Binding-site contacts:
Ligand atom C6 contacts residue ASN201 of chain 1.A at 3.4 Å.
Ligand atom O5 contacts residue ASN201 of chain 1.A at 2.4 Å (h-bond).
Ligand atom C1 contacts residue ASN201 of chain 1.A at 1.4 Å.
Ligand atom O7 contacts residue ASN201 of chain 1.A at 3.9 Å.
Ligand atom C2 contacts residue ASN201 of chain 1.A at 2.8 Å.
Ligand atom C5 contacts residue SER179 of chain 1.A at 3.7 Å.
Ligand atom C7 contacts residue SER179 of chain 1.A at 4.1 Å.
Ligand atom C4 contacts residue ASN201 of chain 1.A at 4.2 Å.
Ligand atom C7 contacts residue ASN201 of chain 1.A at 3.2 Å.
Ligand atom O7 contacts residue SER179 of chain 1.A at 3.6 Å (h-bond).
Ligand atom C8 contacts residue HIS155 of chain 1.A at 3.4 Å.
Ligand atom O7 contacts residue ARG176 of chain 1.A at 4.2 Å.
Ligand atom C7 contacts residue ARG176 of chain 1.A at 4.4 Å.
Ligand atom C6 contacts residue SER179 of chain 1.A at 4.1 Å.
Ligand atom C5 contacts residue ASN201 of chain 1.A at 3.4 Å.
Ligand atom C6 contacts residue ARG176 of chain 1.A at 4.4 Å.
Ligand atom C8 contacts residue SER179 of chain 1.A at 4.2 Å.
Ligand atom C8 contacts residue ASN201 of chain 1.A at 3.7 Å.
Ligand atom N2 contacts residue ASN201 of chain 1.A at 2.7 Å (h-bond).
Ligand atom O6 contacts residue ASN201 of chain 1.A at 3.9 Å.
Ligand atom O6 contacts residue ARG176 of chain 1.A at 4.1 Å.
Ligand atom C1 contacts residue SER179 of chain 1.A at 4.5 Å.
Ligand atom O6 contacts residue SER179 of chain 1.A at 3.2 Å (h-bond).
Ligand atom C3 contacts residue ASN201 of chain 1.A at 4.0 Å.
Ligand atom O5 contacts residue SER179 of chain 1.A at 3.4 Å.

This protein binds this small molecule.
Small molecule (SMILES): CC(=O)N[C@H]1[C@H](O[C@H]2[C@H](O)[C@@H](NC(C)=O)CO[C@@H]2CO)O[C@H](CO)[C@@H](O)[C@@H]1O

Sequence of chain 1.A:
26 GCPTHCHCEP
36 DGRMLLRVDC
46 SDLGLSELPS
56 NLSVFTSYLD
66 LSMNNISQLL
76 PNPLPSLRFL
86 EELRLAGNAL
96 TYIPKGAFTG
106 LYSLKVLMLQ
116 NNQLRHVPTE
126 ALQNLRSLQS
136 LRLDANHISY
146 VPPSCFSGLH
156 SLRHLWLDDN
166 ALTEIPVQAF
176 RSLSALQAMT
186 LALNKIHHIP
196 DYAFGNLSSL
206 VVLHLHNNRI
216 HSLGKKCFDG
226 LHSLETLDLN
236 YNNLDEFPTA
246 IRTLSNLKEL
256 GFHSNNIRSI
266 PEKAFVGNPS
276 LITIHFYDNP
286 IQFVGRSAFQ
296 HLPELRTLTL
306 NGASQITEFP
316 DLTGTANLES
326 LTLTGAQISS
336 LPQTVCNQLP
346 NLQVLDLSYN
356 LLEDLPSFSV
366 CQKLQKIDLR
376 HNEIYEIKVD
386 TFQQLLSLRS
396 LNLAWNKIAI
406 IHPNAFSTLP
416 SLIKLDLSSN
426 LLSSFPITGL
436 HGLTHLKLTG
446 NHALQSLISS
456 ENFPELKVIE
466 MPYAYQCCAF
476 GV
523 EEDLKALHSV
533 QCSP